The protein below binds the small molecule below.
Small molecule (SMILES): C[C@@H](O)[C@@H](N)[C@H]1O[C@@H](Sc2ncc(C[C@@H](C(=O)O)[N+](C)(C)C)[nH]2)[C@H](O)[C@@H](O)[C@H]1O

Sequence of chain 1.B:
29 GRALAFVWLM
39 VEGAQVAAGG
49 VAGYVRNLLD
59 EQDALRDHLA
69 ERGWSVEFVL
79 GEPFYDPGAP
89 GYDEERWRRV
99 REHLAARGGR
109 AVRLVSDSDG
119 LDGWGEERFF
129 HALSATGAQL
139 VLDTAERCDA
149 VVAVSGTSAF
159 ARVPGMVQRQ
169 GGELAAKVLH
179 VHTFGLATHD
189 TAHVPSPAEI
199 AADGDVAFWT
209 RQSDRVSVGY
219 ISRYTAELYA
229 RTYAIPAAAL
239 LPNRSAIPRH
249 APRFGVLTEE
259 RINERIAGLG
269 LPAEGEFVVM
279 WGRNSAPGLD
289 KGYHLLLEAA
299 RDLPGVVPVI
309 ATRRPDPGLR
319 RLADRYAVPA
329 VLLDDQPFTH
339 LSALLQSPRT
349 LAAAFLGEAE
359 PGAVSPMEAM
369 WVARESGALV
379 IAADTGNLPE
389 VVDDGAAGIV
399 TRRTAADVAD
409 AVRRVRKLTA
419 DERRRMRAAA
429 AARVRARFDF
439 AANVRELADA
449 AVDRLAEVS

Binding-site contacts:
Ligand atom O7 contacts residue ILE219 of chain 1.B at 3.3 Å.
Ligand atom C13 contacts residue GLU197 of chain 1.B at 3.7 Å.
Ligand atom C17 contacts residue GLY360 of chain 1.B at 3.5 Å.
Ligand atom S1 contacts residue PHE182 of chain 1.B at 3.8 Å.
Ligand atom N1 contacts residue PHE182 of chain 1.B at 3.2 Å.
Ligand atom C4 contacts residue GDP1 of chain 1.G at 3.8 Å.
Ligand atom C15 contacts residue GDP1 of chain 1.G at 3.6 Å.
Ligand atom C9 contacts residue TRP122 of chain 1.B at 3.9 Å (hydrophobic).
Ligand atom O6 contacts residue ALA361 of chain 1.B at 3.9 Å.
Ligand atom O6 contacts residue GDP1 of chain 1.G at 3.0 Å (h-bond).
Ligand atom O1 contacts residue GLY48 of chain 1.B at 3.2 Å.
Ligand atom C1 contacts residue GLY360 of chain 1.B at 3.4 Å.
Ligand atom O4 contacts residue ARG281 of chain 1.B at 3.3 Å (salt-bridge).
Ligand atom O3 contacts residue ARG281 of chain 1.B at 3.1 Å (salt-bridge).
Ligand atom O1 contacts residue VAL362 of chain 1.B at 3.5 Å.
Ligand atom C17 contacts residue GDP1 of chain 1.G at 3.4 Å.
Ligand atom C1 contacts residue SER243 of chain 1.B at 3.8 Å.
Ligand atom N1 contacts residue ILE219 of chain 1.B at 3.2 Å.
Ligand atom C16 contacts residue GDP1 of chain 1.G at 3.1 Å.
Ligand atom O2 contacts residue VAL49 of chain 1.B at 3.6 Å.
Ligand atom O6 contacts residue GLU358 of chain 1.B at 3.3 Å (salt-bridge).
Ligand atom N1 contacts residue GLY360 of chain 1.B at 3.9 Å.
Ligand atom O1 contacts residue GLY360 of chain 1.B at 3.9 Å.
Ligand atom N1 contacts residue SER243 of chain 1.B at 3.8 Å.
Ligand atom N2 contacts residue ARG281 of chain 1.B at 3.9 Å.
Ligand atom S1 contacts residue VAL49 of chain 1.B at 3.9 Å.
Ligand atom O6 contacts residue PRO359 of chain 1.B at 3.7 Å.
Ligand atom C13 contacts residue TRP122 of chain 1.B at 3.1 Å (hydrophobic).
Ligand atom C2 contacts residue VAL362 of chain 1.B at 3.7 Å (hydrophobic).
Ligand atom C12 contacts residue TRP122 of chain 1.B at 3.4 Å (hydrophobic).
Ligand atom O7 contacts residue PRO359 of chain 1.B at 3.8 Å.
Ligand atom O5 contacts residue GDP1 of chain 1.G at 3.4 Å (h-bond).
Ligand atom C7 contacts residue ARG281 of chain 1.B at 3.8 Å.
Ligand atom C14 contacts residue ARG281 of chain 1.B at 3.5 Å.
Ligand atom C3 contacts residue PHE182 of chain 1.B at 3.9 Å (hydrophobic).
Ligand atom O7 contacts residue GLY360 of chain 1.B at 3.2 Å (h-bond).
Ligand atom O4 contacts residue LEU287 of chain 1.B at 3.1 Å.
Ligand atom O1 contacts residue GDP1 of chain 1.G at 2.8 Å (h-bond).
Ligand atom C5 contacts residue GDP1 of chain 1.G at 3.7 Å.
Ligand atom C1 contacts residue VAL362 of chain 1.B at 3.8 Å (hydrophobic).